Binding-site contacts:
Ligand atom C2 contacts residue ASN284 of chain 30.A at 3.9 Å.
Ligand atom C2 contacts residue THR286 of chain 30.A at 4.2 Å.
Ligand atom O4 contacts residue TRP287 of chain 30.A at 4.1 Å.
Ligand atom O10 contacts residue SER52 of chain 30.A at 4.4 Å.
Ligand atom C1 contacts residue ASN284 of chain 30.A at 3.8 Å.
Ligand atom O1A contacts residue THR286 of chain 30.A at 4.2 Å.
Ligand atom O1A contacts residue ASN231 of chain 21.A at 2.7 Å (h-bond).
Ligand atom C3 contacts residue THR286 of chain 30.A at 3.5 Å.
Ligand atom O2 contacts residue ASN231 of chain 21.A at 4.2 Å.
Ligand atom C2 contacts residue ASN231 of chain 21.A at 4.0 Å.
Ligand atom O4 contacts residue VAL257 of chain 21.A at 3.1 Å.
Ligand atom C4 contacts residue ASN231 of chain 21.A at 3.5 Å.
Ligand atom O2 contacts residue ASN284 of chain 30.A at 3.0 Å (h-bond).
Ligand atom C1 contacts residue ARG232 of chain 21.A at 3.6 Å.
Ligand atom C3 contacts residue TRP287 of chain 30.A at 4.1 Å (hydrophobic).
Ligand atom O1A contacts residue ASN284 of chain 30.A at 4.5 Å.
Ligand atom O4 contacts residue ASN231 of chain 21.A at 4.2 Å.
Ligand atom O1B contacts residue ASN284 of chain 30.A at 3.7 Å.
Ligand atom O2 contacts residue ARG232 of chain 21.A at 4.5 Å.
Ligand atom O1A contacts residue ARG232 of chain 21.A at 3.5 Å.
Ligand atom C5 contacts residue ASN231 of chain 21.A at 4.5 Å.
Ligand atom C3 contacts residue ASN231 of chain 21.A at 3.9 Å.
Ligand atom C10 contacts residue ASN55 of chain 30.A at 3.8 Å.
Ligand atom C10 contacts residue SER256 of chain 21.A at 4.2 Å.
Ligand atom O10 contacts residue ASN55 of chain 30.A at 3.4 Å (h-bond).
Ligand atom C11 contacts residue GLY254 of chain 21.A at 3.6 Å.
Ligand atom C4 contacts residue VAL257 of chain 21.A at 4.4 Å (hydrophobic).
Ligand atom O1B contacts residue ARG232 of chain 21.A at 2.5 Å (salt-bridge).
Ligand atom O10 contacts residue SER256 of chain 21.A at 3.5 Å (h-bond).
Ligand atom C11 contacts residue SER256 of chain 21.A at 4.3 Å.
Ligand atom O1B contacts residue ASN231 of chain 21.A at 4.3 Å.
Ligand atom C11 contacts residue ASN55 of chain 30.A at 3.2 Å.
Ligand atom C1 contacts residue ASN231 of chain 21.A at 3.6 Å.
Ligand atom C11 contacts residue ALA253 of chain 21.A at 3.6 Å (hydrophobic).
Ligand atom O2 contacts residue THR286 of chain 30.A at 4.0 Å.
Ligand atom O2 contacts residue TRP287 of chain 30.A at 4.5 Å.

Sequence of chain 30.A:
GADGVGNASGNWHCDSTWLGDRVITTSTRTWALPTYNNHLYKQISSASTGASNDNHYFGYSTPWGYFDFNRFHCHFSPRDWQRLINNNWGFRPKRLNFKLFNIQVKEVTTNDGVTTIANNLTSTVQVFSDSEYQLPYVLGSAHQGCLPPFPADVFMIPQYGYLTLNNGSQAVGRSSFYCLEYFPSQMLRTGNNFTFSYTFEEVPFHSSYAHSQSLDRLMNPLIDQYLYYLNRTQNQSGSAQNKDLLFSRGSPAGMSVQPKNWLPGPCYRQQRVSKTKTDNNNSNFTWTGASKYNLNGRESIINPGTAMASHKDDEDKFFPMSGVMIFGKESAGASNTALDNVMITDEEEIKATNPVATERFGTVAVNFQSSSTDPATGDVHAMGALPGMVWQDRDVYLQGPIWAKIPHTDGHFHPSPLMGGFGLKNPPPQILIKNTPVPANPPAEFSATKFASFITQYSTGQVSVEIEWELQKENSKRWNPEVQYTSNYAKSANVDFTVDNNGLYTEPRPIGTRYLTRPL

A protein and the small-molecule ligand that binds it are described below.
Small molecule (SMILES): CC(=O)N[C@H]1[C@H]([C@H](O)[C@H](O)CO)O[C@@](O)(C(=O)O)C[C@@H]1O

Sequence of chain 21.A:
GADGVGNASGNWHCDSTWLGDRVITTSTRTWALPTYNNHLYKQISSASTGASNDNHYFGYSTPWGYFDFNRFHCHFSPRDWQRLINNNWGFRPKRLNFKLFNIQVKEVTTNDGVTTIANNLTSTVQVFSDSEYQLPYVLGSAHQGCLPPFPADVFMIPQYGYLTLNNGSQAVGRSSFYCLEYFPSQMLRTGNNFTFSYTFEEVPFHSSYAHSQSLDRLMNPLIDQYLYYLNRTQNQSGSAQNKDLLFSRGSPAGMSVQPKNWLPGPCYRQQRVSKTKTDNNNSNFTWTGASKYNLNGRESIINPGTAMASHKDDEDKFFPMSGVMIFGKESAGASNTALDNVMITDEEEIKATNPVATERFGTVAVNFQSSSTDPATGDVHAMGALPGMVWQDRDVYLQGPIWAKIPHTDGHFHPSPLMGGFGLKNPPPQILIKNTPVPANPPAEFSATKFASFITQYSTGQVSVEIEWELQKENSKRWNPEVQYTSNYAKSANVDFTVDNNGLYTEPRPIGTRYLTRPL